This protein binds this small molecule.
Small molecule (SMILES): O[C@@H]1[C@@H](O)[C@H](O)OC[C@H]1O

Sequence of chain 1.A:
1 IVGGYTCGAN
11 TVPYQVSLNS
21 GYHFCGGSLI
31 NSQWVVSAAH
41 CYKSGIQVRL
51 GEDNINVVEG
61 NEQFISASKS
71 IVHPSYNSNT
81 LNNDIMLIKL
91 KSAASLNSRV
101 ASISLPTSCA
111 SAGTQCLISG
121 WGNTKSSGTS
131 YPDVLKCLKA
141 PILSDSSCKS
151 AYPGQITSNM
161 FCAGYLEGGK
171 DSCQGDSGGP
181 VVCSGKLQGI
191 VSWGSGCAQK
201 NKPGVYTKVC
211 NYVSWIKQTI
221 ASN

Binding-site contacts:
Ligand atom C1 contacts residue PHE64 of chain 1.A at 4.1 Å (hydrophobic).
Ligand atom C5 contacts residue PHE64 of chain 1.A at 3.3 Å (hydrophobic).
Ligand atom O4 contacts residue GLN63 of chain 1.A at 3.2 Å.
Ligand atom C5 contacts residue GLU62 of chain 1.A at 3.6 Å.
Ligand atom C4 contacts residue GLN63 of chain 1.A at 4.0 Å.
Ligand atom C5 contacts residue GLN63 of chain 1.A at 3.9 Å.
Ligand atom O5 contacts residue GLU62 of chain 1.A at 3.9 Å.
Ligand atom O5 contacts residue PHE64 of chain 1.A at 3.4 Å.
Ligand atom O4 contacts residue PHE64 of chain 1.A at 3.1 Å (h-bond).
Ligand atom O1 contacts residue VAL58 of chain 1.A at 4.2 Å.
Ligand atom C4 contacts residue PHE64 of chain 1.A at 3.8 Å (hydrophobic).
Ligand atom C4 contacts residue GLU62 of chain 1.A at 3.4 Å.
Ligand atom O4 contacts residue GLU62 of chain 1.A at 3.5 Å (salt-bridge).